This small molecule binds to this protein.
Small molecule (SMILES): CC(=O)N[C@H]1[C@H](O[C@H]2[C@H](O)[C@@H](NC(C)=O)CO[C@@H]2CO)O[C@H](CO)[C@@H](O)[C@@H]1O

Sequence of chain 1.C:
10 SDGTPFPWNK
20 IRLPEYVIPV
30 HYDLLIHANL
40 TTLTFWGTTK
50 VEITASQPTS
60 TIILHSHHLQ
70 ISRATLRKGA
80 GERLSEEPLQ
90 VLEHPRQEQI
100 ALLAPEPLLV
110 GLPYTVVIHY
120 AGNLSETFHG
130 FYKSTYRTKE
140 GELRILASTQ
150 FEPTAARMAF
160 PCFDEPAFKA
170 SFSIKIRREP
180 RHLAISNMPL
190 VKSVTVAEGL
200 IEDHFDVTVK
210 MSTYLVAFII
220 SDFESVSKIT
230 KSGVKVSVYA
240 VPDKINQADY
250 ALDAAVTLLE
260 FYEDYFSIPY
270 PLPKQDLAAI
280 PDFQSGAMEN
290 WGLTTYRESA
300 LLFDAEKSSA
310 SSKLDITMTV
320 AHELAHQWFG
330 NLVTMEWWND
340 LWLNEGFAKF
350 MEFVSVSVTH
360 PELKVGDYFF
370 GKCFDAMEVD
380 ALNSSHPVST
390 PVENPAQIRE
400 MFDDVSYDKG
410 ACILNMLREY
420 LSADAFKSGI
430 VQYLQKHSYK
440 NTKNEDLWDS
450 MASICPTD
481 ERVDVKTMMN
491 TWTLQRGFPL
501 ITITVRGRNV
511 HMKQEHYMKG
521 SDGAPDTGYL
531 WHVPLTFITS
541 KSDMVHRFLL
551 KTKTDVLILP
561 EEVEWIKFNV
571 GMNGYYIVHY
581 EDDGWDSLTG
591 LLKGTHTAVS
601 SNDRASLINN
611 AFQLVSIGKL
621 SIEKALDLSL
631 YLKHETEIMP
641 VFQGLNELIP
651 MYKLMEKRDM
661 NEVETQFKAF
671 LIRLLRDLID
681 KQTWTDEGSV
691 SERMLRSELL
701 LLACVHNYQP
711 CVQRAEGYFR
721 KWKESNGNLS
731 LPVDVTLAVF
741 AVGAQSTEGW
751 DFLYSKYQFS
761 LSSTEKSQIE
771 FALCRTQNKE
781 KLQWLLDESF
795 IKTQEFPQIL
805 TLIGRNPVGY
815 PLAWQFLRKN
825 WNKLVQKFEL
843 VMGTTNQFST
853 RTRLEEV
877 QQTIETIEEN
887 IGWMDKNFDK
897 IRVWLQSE

Binding-site contacts:
Ligand atom C6 contacts residue THR40 of chain 1.C at 4.4 Å.
Ligand atom C7 contacts residue GLU178 of chain 1.C at 4.0 Å.
Ligand atom C8 contacts residue LEU199 of chain 1.C at 3.6 Å (hydrophobic).
Ligand atom C8 contacts residue GLU178 of chain 1.C at 3.7 Å.
Ligand atom C5 contacts residue THR40 of chain 1.C at 4.0 Å.
Ligand atom C7 contacts residue ASN38 of chain 1.C at 3.0 Å.
Ligand atom C2 contacts residue ASN38 of chain 1.C at 2.4 Å.
Ligand atom N2 contacts residue GLU178 of chain 1.C at 2.9 Å (salt-bridge).
Ligand atom O7 contacts residue HIS36 of chain 1.C at 2.7 Å (h-bond).
Ligand atom C4 contacts residue GLU178 of chain 1.C at 4.3 Å.
Ligand atom N2 contacts residue LEU199 of chain 1.C at 4.1 Å.
Ligand atom O3 contacts residue LEU199 of chain 1.C at 4.2 Å.
Ligand atom C8 contacts residue ALA37 of chain 1.C at 4.3 Å (hydrophobic).
Ligand atom C8 contacts residue GLY198 of chain 1.C at 4.2 Å.
Ligand atom C4 contacts residue ASN38 of chain 1.C at 4.2 Å.
Ligand atom C1 contacts residue THR40 of chain 1.C at 4.2 Å.
Ligand atom C8 contacts residue HIS36 of chain 1.C at 3.0 Å.
Ligand atom C7 contacts residue LEU199 of chain 1.C at 3.8 Å (hydrophobic).
Ligand atom C1 contacts residue ASN38 of chain 1.C at 1.4 Å.
Ligand atom N2 contacts residue ASN38 of chain 1.C at 2.8 Å (h-bond).
Ligand atom C6 contacts residue GLU197 of chain 1.C at 3.5 Å.
Ligand atom C6 contacts residue GLY198 of chain 1.C at 3.9 Å.
Ligand atom O3 contacts residue GLU178 of chain 1.C at 3.7 Å.
Ligand atom C7 contacts residue HIS36 of chain 1.C at 3.2 Å.
Ligand atom O5 contacts residue ASN38 of chain 1.C at 2.4 Å (h-bond).
Ligand atom C3 contacts residue GLU178 of chain 1.C at 3.1 Å.
Ligand atom N2 contacts residue HIS36 of chain 1.C at 4.5 Å.
Ligand atom O7 contacts residue LEU199 of chain 1.C at 4.2 Å.
Ligand atom C3 contacts residue ASN38 of chain 1.C at 3.8 Å.
Ligand atom C8 contacts residue ARG177 of chain 1.C at 4.4 Å.
Ligand atom O5 contacts residue THR40 of chain 1.C at 3.9 Å.
Ligand atom C8 contacts residue ASN38 of chain 1.C at 4.3 Å.
Ligand atom C1 contacts residue GLU178 of chain 1.C at 3.7 Å.
Ligand atom O5 contacts residue THR41 of chain 1.C at 4.1 Å.
Ligand atom C2 contacts residue GLU178 of chain 1.C at 3.4 Å.
Ligand atom O6 contacts residue GLU197 of chain 1.C at 3.1 Å.
Ligand atom O6 contacts residue GLY198 of chain 1.C at 2.9 Å (h-bond).
Ligand atom O7 contacts residue ASN38 of chain 1.C at 2.9 Å (h-bond).
Ligand atom C5 contacts residue ASN38 of chain 1.C at 3.7 Å.